Binding-site contacts:
Ligand atom C22 contacts residue ILE134 of chain 1.A at 4.2 Å (hydrophobic).
Ligand atom C23 contacts residue GLY246 of chain 1.A at 4.0 Å.
Ligand atom C9 contacts residue ASP48 of chain 1.A at 3.5 Å.
Ligand atom C23 contacts residue LEU46 of chain 1.A at 3.7 Å (hydrophobic).
Ligand atom C13 contacts residue GLY246 of chain 1.A at 4.1 Å.
Ligand atom N10 contacts residue ILE134 of chain 1.A at 4.2 Å.
Ligand atom N11 contacts residue GLY50 of chain 1.A at 3.8 Å.
Ligand atom C18 contacts residue TYR87 of chain 1.A at 3.6 Å (hydrophobic).
Ligand atom N10 contacts residue ASP48 of chain 1.A at 2.5 Å (salt-bridge).
Ligand atom CL7 contacts residue TYR87 of chain 1.A at 3.5 Å.
Ligand atom N11 contacts residue GLY246 of chain 1.A at 3.7 Å.
Ligand atom C14 contacts residue GLY246 of chain 1.A at 3.6 Å.
Ligand atom C22 contacts residue TRP131 of chain 1.A at 4.2 Å (hydrophobic).
Ligand atom N8 contacts residue ASP244 of chain 1.A at 4.2 Å.
Ligand atom C22 contacts residue LEU46 of chain 1.A at 3.5 Å (hydrophobic).
Ligand atom C4 contacts residue ASP48 of chain 1.A at 4.0 Å.
Ligand atom C3 contacts residue ASP48 of chain 1.A at 3.5 Å.
Ligand atom C12 contacts residue THR247 of chain 1.A at 4.0 Å.
Ligand atom N10 contacts residue SER51 of chain 1.A at 3.9 Å.
Ligand atom C24 contacts residue GLY246 of chain 1.A at 3.9 Å.
Ligand atom CL7 contacts residue PHE124 of chain 1.A at 4.4 Å.
Ligand atom C3 contacts residue SER51 of chain 1.A at 4.2 Å.
Ligand atom C4 contacts residue ILE134 of chain 1.A at 4.0 Å (hydrophobic).
Ligand atom C4 contacts residue SER51 of chain 1.A at 4.2 Å.
Ligand atom C9 contacts residue ASP244 of chain 1.A at 3.9 Å.
Ligand atom C13 contacts residue THR247 of chain 1.A at 3.3 Å.
Ligand atom C13 contacts residue ASP244 of chain 1.A at 4.1 Å.
Ligand atom C9 contacts residue GLY50 of chain 1.A at 4.0 Å.
Ligand atom N11 contacts residue ASP244 of chain 1.A at 2.8 Å (salt-bridge).
Ligand atom C21 contacts residue PHE124 of chain 1.A at 3.5 Å (hydrophobic).
Ligand atom N11 contacts residue ASP48 of chain 1.A at 2.8 Å (salt-bridge).
Ligand atom N10 contacts residue GLY50 of chain 1.A at 4.0 Å.
Ligand atom C12 contacts residue ASP244 of chain 1.A at 3.9 Å.
Ligand atom N11 contacts residue THR247 of chain 1.A at 4.4 Å.
Ligand atom C14 contacts residue THR247 of chain 1.A at 4.4 Å.
Ligand atom C20 contacts residue PHE124 of chain 1.A at 4.4 Å (hydrophobic).
Ligand atom C5 contacts residue TYR87 of chain 1.A at 4.2 Å (hydrophobic).
Ligand atom C6 contacts residue TYR87 of chain 1.A at 3.8 Å (hydrophobic).
Ligand atom CL7 contacts residue TRP92 of chain 1.A at 3.4 Å.
Ligand atom CL7 contacts residue VAL85 of chain 1.A at 3.6 Å.

Sequence of chain 1.A:
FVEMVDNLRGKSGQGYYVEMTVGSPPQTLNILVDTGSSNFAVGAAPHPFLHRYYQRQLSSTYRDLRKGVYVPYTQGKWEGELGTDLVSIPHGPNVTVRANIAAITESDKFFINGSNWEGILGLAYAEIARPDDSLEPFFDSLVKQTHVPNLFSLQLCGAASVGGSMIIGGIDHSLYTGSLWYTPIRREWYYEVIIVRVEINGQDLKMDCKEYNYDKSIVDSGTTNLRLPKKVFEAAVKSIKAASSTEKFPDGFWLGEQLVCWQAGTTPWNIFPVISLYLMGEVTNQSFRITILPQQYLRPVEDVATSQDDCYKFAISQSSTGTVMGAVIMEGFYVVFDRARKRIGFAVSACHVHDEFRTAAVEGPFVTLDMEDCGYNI

A protein and the small-molecule ligand that binds it are described below.
Small molecule (SMILES): CN(C(=O)CCCn1c(N)nc2cc(Cl)ccc21)C1CCCCC1